A small-molecule ligand and the protein it binds are described below.
Small molecule (SMILES): C[C@H](N)C(=O)O

Binding-site contacts:
Ligand atom N contacts residue LYS106 of chain 1.B at 3.7 Å.
Ligand atom N contacts residue LEU107 of chain 1.B at 2.8 Å (h-bond).
Ligand atom CA contacts residue PHE117 of chain 1.B at 4.5 Å (hydrophobic).
Ligand atom CA contacts residue LEU107 of chain 1.B at 4.0 Å (hydrophobic).
Ligand atom OXT contacts residue TYR131 of chain 1.B at 4.2 Å.
Ligand atom CB contacts residue GLY105 of chain 1.B at 3.3 Å.
Ligand atom CB contacts residue TYR131 of chain 1.B at 3.2 Å (hydrophobic).
Ligand atom C contacts residue TYR131 of chain 1.B at 3.9 Å (hydrophobic).
Ligand atom O contacts residue LEU43 of chain 1.B at 4.2 Å.
Ligand atom CA contacts residue TYR131 of chain 1.B at 4.2 Å (hydrophobic).
Ligand atom O contacts residue TYR131 of chain 1.B at 4.1 Å.
Ligand atom O contacts residue PHE117 of chain 1.B at 3.9 Å.
Ligand atom C contacts residue PHE117 of chain 1.B at 4.5 Å (hydrophobic).
Ligand atom CB contacts residue LEU43 of chain 1.B at 4.2 Å (hydrophobic).
Ligand atom CA contacts residue GLY105 of chain 1.B at 4.3 Å.
Ligand atom CB contacts residue PHE101 of chain 1.B at 4.3 Å (hydrophobic).
Ligand atom O contacts residue ILE119 of chain 1.B at 4.1 Å.
Ligand atom N contacts residue GLY105 of chain 1.B at 4.0 Å.
Ligand atom CB contacts residue LEU107 of chain 1.B at 4.2 Å (hydrophobic).
Ligand atom O contacts residue SER118 of chain 1.B at 4.0 Å.

Sequence of chain 1.B:
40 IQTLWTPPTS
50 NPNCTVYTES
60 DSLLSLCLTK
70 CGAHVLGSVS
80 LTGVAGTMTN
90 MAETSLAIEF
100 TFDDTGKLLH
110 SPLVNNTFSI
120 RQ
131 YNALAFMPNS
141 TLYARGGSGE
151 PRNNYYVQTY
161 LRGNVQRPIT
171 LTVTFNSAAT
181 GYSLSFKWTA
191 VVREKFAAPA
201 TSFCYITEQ